This small molecule binds to this protein.
Small molecule (SMILES): CC(=O)N[C@H]1[C@H](O[C@H]2[C@H](O)[C@@H](NC(C)=O)CO[C@@H]2CO[C@H]2O[C@@H](C)[C@@H](O)[C@@H](O)[C@@H]2O)O[C@H](CO)[C@@H](O[C@@H]2O[C@H](CO)[C@@H](O)[C@H](O)[C@@H]2O)[C@@H]1O

Binding-site contacts:
Ligand atom O7 contacts residue ASN303 of chain 1.C at 2.8 Å (h-bond).
Ligand atom C8 contacts residue ASN303 of chain 1.C at 4.5 Å.
Ligand atom O5 contacts residue ASN303 of chain 1.C at 2.4 Å (h-bond).
Ligand atom C1 contacts residue ASN303 of chain 1.C at 1.4 Å.
Ligand atom O7 contacts residue SER301 of chain 1.C at 4.0 Å.
Ligand atom C7 contacts residue ASN303 of chain 1.C at 3.1 Å.
Ligand atom C5 contacts residue ASN303 of chain 1.C at 3.7 Å.
Ligand atom C4 contacts residue ASN303 of chain 1.C at 4.2 Å.
Ligand atom N2 contacts residue ASN303 of chain 1.C at 2.8 Å (h-bond).
Ligand atom C2 contacts residue ASN303 of chain 1.C at 2.3 Å.
Ligand atom C3 contacts residue ASN303 of chain 1.C at 3.7 Å.

Sequence of chain 1.C:
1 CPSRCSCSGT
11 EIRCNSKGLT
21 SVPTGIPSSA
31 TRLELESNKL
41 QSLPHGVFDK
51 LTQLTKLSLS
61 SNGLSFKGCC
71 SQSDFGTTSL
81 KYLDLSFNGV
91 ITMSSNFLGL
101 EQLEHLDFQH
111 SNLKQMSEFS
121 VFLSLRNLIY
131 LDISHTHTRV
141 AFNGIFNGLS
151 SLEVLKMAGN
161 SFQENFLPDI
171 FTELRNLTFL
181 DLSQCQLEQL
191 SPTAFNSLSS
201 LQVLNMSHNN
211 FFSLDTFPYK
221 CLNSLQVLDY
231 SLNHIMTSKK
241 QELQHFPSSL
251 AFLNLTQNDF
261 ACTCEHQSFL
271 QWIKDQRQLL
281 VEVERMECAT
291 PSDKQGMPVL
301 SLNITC